Sequence of chain 2.C:
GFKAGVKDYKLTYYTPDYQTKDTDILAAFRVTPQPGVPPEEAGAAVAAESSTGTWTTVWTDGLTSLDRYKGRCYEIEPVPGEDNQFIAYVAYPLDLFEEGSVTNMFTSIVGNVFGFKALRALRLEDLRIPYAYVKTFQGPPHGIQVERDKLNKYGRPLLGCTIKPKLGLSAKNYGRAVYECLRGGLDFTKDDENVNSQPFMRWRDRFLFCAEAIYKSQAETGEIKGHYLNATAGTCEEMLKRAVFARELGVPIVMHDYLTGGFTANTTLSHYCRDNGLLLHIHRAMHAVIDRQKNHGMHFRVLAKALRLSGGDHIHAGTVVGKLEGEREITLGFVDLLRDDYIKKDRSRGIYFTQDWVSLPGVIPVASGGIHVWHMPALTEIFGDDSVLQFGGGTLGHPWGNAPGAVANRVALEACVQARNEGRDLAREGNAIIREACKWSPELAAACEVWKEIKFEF

Binding-site contacts:
Ligand atom C3 contacts residue ASN112 of chain 1.D at 3.8 Å.
Ligand atom O4 contacts residue GLY369 of chain 2.C at 3.4 Å (h-bond).
Ligand atom O1P contacts residue GLY392 of chain 2.C at 3.5 Å.
Ligand atom O1P contacts residue TRP55 of chain 1.D at 3.8 Å.
Ligand atom P2 contacts residue ARG284 of chain 2.C at 3.7 Å.
Ligand atom O1P contacts residue LYS164 of chain 2.C at 3.3 Å.
Ligand atom C5 contacts residue ASN112 of chain 1.D at 3.5 Å.
Ligand atom P1 contacts residue THR54 of chain 1.D at 3.7 Å.
Ligand atom C2 contacts residue LYS164 of chain 2.C at 3.6 Å.
Ligand atom O1 contacts residue LYS164 of chain 2.C at 3.0 Å (salt-bridge).
Ligand atom O3P contacts residue GLY369 of chain 2.C at 3.4 Å.
Ligand atom O3P contacts residue GLY370 of chain 2.C at 2.8 Å (h-bond).
Ligand atom O1P contacts residue GLY393 of chain 2.C at 2.8 Å (h-bond).
Ligand atom O3P contacts residue LYS323 of chain 2.C at 2.7 Å (salt-bridge).
Ligand atom O4 contacts residue SER368 of chain 2.C at 2.7 Å (h-bond).
Ligand atom O2 contacts residue ASP192 of chain 2.C at 3.1 Å (salt-bridge).
Ligand atom O5P contacts residue HIS316 of chain 2.C at 2.8 Å (h-bond).
Ligand atom C3 contacts residue SER368 of chain 2.C at 3.8 Å.
Ligand atom O5P contacts residue SER368 of chain 2.C at 3.5 Å (h-bond).
Ligand atom O3P contacts residue TRP55 of chain 1.D at 3.3 Å.
Ligand atom C1 contacts residue LYS164 of chain 2.C at 3.7 Å.
Ligand atom O2P contacts residue GLY393 of chain 2.C at 3.8 Å.
Ligand atom O6P contacts residue HIS316 of chain 2.C at 3.8 Å.
Ligand atom O4P contacts residue LEU324 of chain 2.C at 3.1 Å.
Ligand atom C1 contacts residue LYS323 of chain 2.C at 3.5 Å.
Ligand atom O6P contacts residue HIS287 of chain 2.C at 3.7 Å.
Ligand atom P1 contacts residue GLY393 of chain 2.C at 3.8 Å.
Ligand atom O6P contacts residue ARG284 of chain 2.C at 2.7 Å (salt-bridge).
Ligand atom O3 contacts residue ASN112 of chain 1.D at 2.7 Å (h-bond).
Ligand atom O3P contacts residue THR54 of chain 1.D at 3.7 Å.
Ligand atom C4 contacts residue SER368 of chain 2.C at 3.7 Å.
Ligand atom O3 contacts residue GLU193 of chain 2.C at 2.8 Å (salt-bridge).
Ligand atom O5 contacts residue ASN112 of chain 1.D at 3.7 Å.
Ligand atom O3 contacts residue HIS283 of chain 2.C at 3.4 Å.
Ligand atom O4P contacts residue ARG284 of chain 2.C at 3.4 Å (salt-bridge).
Ligand atom O2 contacts residue LYS164 of chain 2.C at 2.6 Å (salt-bridge).
Ligand atom P1 contacts residue LYS323 of chain 2.C at 3.8 Å.
Ligand atom O2P contacts residue GLY392 of chain 2.C at 2.8 Å (h-bond).
Ligand atom O1P contacts residue THR54 of chain 1.D at 2.7 Å (h-bond).
Ligand atom C5 contacts residue LEU324 of chain 2.C at 3.4 Å (hydrophobic).

Sequence of chain 1.D:
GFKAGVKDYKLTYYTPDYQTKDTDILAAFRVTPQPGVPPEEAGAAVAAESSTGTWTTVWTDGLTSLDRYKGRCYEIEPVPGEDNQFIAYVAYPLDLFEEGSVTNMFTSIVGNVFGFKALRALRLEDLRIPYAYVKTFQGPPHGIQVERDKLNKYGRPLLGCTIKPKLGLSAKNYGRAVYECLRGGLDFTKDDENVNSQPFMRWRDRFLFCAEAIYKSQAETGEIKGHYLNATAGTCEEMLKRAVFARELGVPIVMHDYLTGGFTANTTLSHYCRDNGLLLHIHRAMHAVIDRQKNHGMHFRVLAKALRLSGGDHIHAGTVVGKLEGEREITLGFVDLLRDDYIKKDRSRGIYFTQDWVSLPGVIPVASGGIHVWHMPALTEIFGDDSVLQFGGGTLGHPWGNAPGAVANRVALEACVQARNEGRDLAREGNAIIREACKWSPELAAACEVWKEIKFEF

This protein binds this small molecule.
Small molecule (SMILES): O=C(COP(=O)(O)O)[C@H](O)[C@H](O)COP(=O)(O)O